Binding-site contacts:
Ligand atom O6 contacts residue C2E1 of chain 1.G at 3.9 Å.
Ligand atom C4 contacts residue C2E1 of chain 1.G at 3.7 Å.
Ligand atom C5 contacts residue C2E1 of chain 1.G at 3.5 Å.
Ligand atom N2 contacts residue ARG4 of chain 1.B at 3.7 Å.
Ligand atom C21 contacts residue SER75 of chain 1.B at 3.9 Å.
Ligand atom C2A contacts residue C2E1 of chain 1.G at 3.8 Å.
Ligand atom N3 contacts residue ARG4 of chain 1.B at 3.6 Å (salt-bridge).
Ligand atom C81 contacts residue ARG8 of chain 1.B at 3.8 Å.
Ligand atom N21 contacts residue C2E1 of chain 1.G at 3.5 Å (h-bond).
Ligand atom O6 contacts residue GLN3 of chain 1.B at 3.1 Å (h-bond).
Ligand atom O21 contacts residue ARG4 of chain 1.B at 3.0 Å (salt-bridge).
Ligand atom O61 contacts residue ARG8 of chain 1.B at 2.7 Å (salt-bridge).
Ligand atom O4A contacts residue ARG82 of chain 1.B at 2.9 Å (salt-bridge).
Ligand atom C2' contacts residue ARG4 of chain 1.B at 3.5 Å.
Ligand atom N71 contacts residue ARG8 of chain 1.B at 2.9 Å (salt-bridge).
Ligand atom C8 contacts residue C2E1 of chain 1.G at 3.1 Å.
Ligand atom C81 contacts residue ARG82 of chain 1.B at 3.5 Å.
Ligand atom O2P contacts residue C2E1 of chain 1.G at 2.9 Å (h-bond).
Ligand atom C41 contacts residue C2E1 of chain 1.G at 3.8 Å.
Ligand atom C61 contacts residue C2E1 of chain 1.G at 3.5 Å.
Ligand atom C2 contacts residue ARG4 of chain 1.B at 3.4 Å.
Ligand atom N71 contacts residue C2E1 of chain 1.G at 3.5 Å (h-bond).
Ligand atom N21 contacts residue SER75 of chain 1.B at 3.6 Å.
Ligand atom N1 contacts residue ARG4 of chain 1.B at 3.5 Å (salt-bridge).
Ligand atom N7 contacts residue C2E1 of chain 1.G at 3.2 Å (h-bond).
Ligand atom O6 contacts residue ALA2 of chain 1.B at 3.8 Å.
Ligand atom C51 contacts residue C2E1 of chain 1.G at 3.5 Å.
Ligand atom C51 contacts residue ARG8 of chain 1.B at 3.8 Å.
Ligand atom O61 contacts residue C2E1 of chain 1.G at 3.2 Å.
Ligand atom C4 contacts residue ARG4 of chain 1.B at 3.6 Å.
Ligand atom C6 contacts residue ARG4 of chain 1.B at 3.9 Å.
Ligand atom N91 contacts residue C2E1 of chain 1.G at 3.9 Å.
Ligand atom C1A contacts residue ARG82 of chain 1.B at 3.5 Å.
Ligand atom C3' contacts residue C2E1 of chain 1.G at 3.9 Å.
Ligand atom N91 contacts residue ARG82 of chain 1.B at 3.7 Å.
Ligand atom C61 contacts residue ARG8 of chain 1.B at 3.9 Å.
Ligand atom N9 contacts residue C2E1 of chain 1.G at 3.4 Å (h-bond).
Ligand atom C81 contacts residue C2E1 of chain 1.G at 3.5 Å.
Ligand atom C21 contacts residue C2E1 of chain 1.G at 3.6 Å.
Ligand atom N11 contacts residue C2E1 of chain 1.G at 2.8 Å (h-bond).

Sequence of chain 1.B:
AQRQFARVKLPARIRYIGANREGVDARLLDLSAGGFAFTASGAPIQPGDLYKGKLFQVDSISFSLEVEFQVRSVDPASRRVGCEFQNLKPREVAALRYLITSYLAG

This protein binds this small molecule.
Small molecule (SMILES): Nc1nc2c(ncn2[C@@H]2O[C@@H]3CO[P](=O)(O)O[C@H]4[C@@H](O)[C@H](n5cnc6c(=O)[nH]c(N)nc65)O[C@@H]4CO[P](=O)(O)O[C@H]3[C@H]2O)c(=O)[nH]1